A small-molecule ligand and the protein it binds are described below.
Small molecule (SMILES): C[C@]12CC[C@@H]3c4ccc(O)cc4CC[C@H]3[C@@H]1C[C@H](CCCCCCCCC(=O)OC[C@H]1O[C@@H](n3cnc4c(N)ncnc43)[C@H](O)[C@@H]1O)[C@@H]2O

Sequence of chain 1.A:
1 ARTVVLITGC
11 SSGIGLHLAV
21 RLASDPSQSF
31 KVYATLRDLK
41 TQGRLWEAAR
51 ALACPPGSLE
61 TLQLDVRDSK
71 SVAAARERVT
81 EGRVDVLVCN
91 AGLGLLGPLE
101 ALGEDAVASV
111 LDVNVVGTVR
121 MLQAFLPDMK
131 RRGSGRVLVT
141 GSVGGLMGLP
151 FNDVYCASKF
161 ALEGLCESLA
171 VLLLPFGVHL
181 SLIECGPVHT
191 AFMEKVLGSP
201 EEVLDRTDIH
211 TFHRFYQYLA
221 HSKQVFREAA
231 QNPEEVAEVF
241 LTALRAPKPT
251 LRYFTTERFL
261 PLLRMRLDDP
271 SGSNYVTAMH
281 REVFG

Binding-site contacts:
Ligand atom O33 contacts residue SER11 of chain 1.A at 2.7 Å (h-bond).
Ligand atom O34 contacts residue ALA91 of chain 1.A at 3.4 Å.
Ligand atom N41 contacts residue VAL66 of chain 1.A at 2.9 Å (h-bond).
Ligand atom N46 contacts residue ARG67 of chain 1.A at 3.3 Å (salt-bridge).
Ligand atom O32 contacts residue MET193 of chain 1.A at 3.1 Å.
Ligand atom O17 contacts residue SER142 of chain 1.A at 2.5 Å (h-bond).
Ligand atom C1 contacts residue PHE259 of chain 1.A at 3.1 Å (hydrophobic).
Ligand atom O33 contacts residue SER12 of chain 1.A at 3.4 Å (h-bond).
Ligand atom C31 contacts residue GLY9 of chain 1.A at 3.5 Å.
Ligand atom C28 contacts residue GLY92 of chain 1.A at 3.0 Å.
Ligand atom O34 contacts residue GLY92 of chain 1.A at 2.9 Å (h-bond).
Ligand atom C21 contacts residue TYR155 of chain 1.A at 3.3 Å (hydrophobic).
Ligand atom C34 contacts residue GLY9 of chain 1.A at 3.4 Å.
Ligand atom N43 contacts residue ALA91 of chain 1.A at 3.3 Å.
Ligand atom N41 contacts residue LEU64 of chain 1.A at 3.5 Å (h-bond).
Ligand atom N46 contacts residue ARG37 of chain 1.A at 3.2 Å.
Ligand atom O3 contacts residue GLU282 of chain 1.A at 3.5 Å.
Ligand atom C27 contacts residue LEU93 of chain 1.A at 3.4 Å (hydrophobic).
Ligand atom O17 contacts residue GOL1 of chain 1.C at 2.9 Å (h-bond).
Ligand atom O32 contacts residue SER11 of chain 1.A at 3.0 Å (h-bond).
Ligand atom C26 contacts residue PHE192 of chain 1.A at 3.4 Å (hydrophobic).
Ligand atom O35 contacts residue GLY92 of chain 1.A at 3.1 Å (h-bond).
Ligand atom O3 contacts residue MET279 of chain 1.A at 3.4 Å (h-bond).
Ligand atom C6 contacts residue TYR218 of chain 1.A at 3.1 Å (hydrophobic).
Ligand atom C4 contacts residue HIS221 of chain 1.A at 3.2 Å.
Ligand atom C42 contacts residue LEU64 of chain 1.A at 3.1 Å (hydrophobic).
Ligand atom C3 contacts residue HIS221 of chain 1.A at 3.2 Å.
Ligand atom O17 contacts residue TYR155 of chain 1.A at 2.9 Å (h-bond).
Ligand atom C27 contacts residue GLY94 of chain 1.A at 3.2 Å.
Ligand atom C16 contacts residue GOL1 of chain 1.C at 3.2 Å.
Ligand atom C17 contacts residue GOL1 of chain 1.C at 3.0 Å.
Ligand atom C36 contacts residue GLY92 of chain 1.A at 3.1 Å.
Ligand atom N46 contacts residue ASP65 of chain 1.A at 2.7 Å (salt-bridge).
Ligand atom C46 contacts residue ARG37 of chain 1.A at 3.2 Å.
Ligand atom C48 contacts residue GLY92 of chain 1.A at 3.2 Å.
Ligand atom N41 contacts residue ASP65 of chain 1.A at 3.3 Å.
Ligand atom C18 contacts residue SER142 of chain 1.A at 3.1 Å.
Ligand atom O33 contacts residue GLY9 of chain 1.A at 3.2 Å (h-bond).
Ligand atom N41 contacts residue ARG37 of chain 1.A at 3.4 Å.
Ligand atom O3 contacts residue HIS221 of chain 1.A at 2.5 Å (h-bond).